Sequence of chain 1.CB:
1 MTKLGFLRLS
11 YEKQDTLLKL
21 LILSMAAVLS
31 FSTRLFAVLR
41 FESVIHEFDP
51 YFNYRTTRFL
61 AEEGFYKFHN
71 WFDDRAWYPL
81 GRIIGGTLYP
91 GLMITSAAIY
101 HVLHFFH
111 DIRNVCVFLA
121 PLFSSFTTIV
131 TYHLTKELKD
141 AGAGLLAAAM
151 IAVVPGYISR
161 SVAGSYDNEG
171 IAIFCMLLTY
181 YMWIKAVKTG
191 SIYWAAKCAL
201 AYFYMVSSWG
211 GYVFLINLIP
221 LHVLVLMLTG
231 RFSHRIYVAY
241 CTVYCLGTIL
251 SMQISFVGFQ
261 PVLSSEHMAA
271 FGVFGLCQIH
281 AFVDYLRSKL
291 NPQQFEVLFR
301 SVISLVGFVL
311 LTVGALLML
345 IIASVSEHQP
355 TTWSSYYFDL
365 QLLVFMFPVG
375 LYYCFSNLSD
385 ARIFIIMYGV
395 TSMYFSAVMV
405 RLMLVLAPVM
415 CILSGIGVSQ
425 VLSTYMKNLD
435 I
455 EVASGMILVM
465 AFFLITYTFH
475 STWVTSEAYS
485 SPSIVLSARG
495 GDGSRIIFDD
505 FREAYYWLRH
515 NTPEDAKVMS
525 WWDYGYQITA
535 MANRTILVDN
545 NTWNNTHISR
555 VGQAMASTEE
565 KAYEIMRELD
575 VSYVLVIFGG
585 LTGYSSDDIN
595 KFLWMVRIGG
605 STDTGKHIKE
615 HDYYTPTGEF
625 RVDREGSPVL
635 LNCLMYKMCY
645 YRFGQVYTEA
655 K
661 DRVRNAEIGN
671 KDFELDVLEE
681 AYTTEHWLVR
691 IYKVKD

Binding-site contacts:
Ligand atom C06 contacts residue PHE399 of chain 1.CB at 3.3 Å (hydrophobic).
Ligand atom C05 contacts residue PHE214 of chain 1.CB at 2.1 Å (hydrophobic).
Ligand atom O27 contacts residue ASN168 of chain 1.CB at 2.7 Å (h-bond).
Ligand atom C05 contacts residue THR395 of chain 1.CB at 3.4 Å.
Ligand atom O38 contacts residue THR87 of chain 1.CB at 2.8 Å.
Ligand atom C09 contacts residue ASN217 of chain 1.CB at 2.7 Å.
Ligand atom C16 contacts residue GLY210 of chain 1.CB at 2.5 Å.
Ligand atom C01 contacts residue PHE399 of chain 1.CB at 2.8 Å (hydrophobic).
Ligand atom C03 contacts residue PHE399 of chain 1.CB at 1.8 Å (hydrophobic).
Ligand atom C01 contacts residue THR395 of chain 1.CB at 2.7 Å.
Ligand atom C09 contacts residue PHE399 of chain 1.CB at 3.3 Å (hydrophobic).
Ligand atom C17 contacts residue GLY210 of chain 1.CB at 3.1 Å.
Ligand atom N40 contacts residue ASN168 of chain 1.CB at 3.3 Å (h-bond).
Ligand atom C07 contacts residue ASN217 of chain 1.CB at 2.0 Å.
Ligand atom C06 contacts residue ASN217 of chain 1.CB at 3.3 Å.
Ligand atom C04 contacts residue THR395 of chain 1.CB at 3.0 Å.
Ligand atom C03 contacts residue THR395 of chain 1.CB at 3.4 Å.
Ligand atom C02 contacts residue PHE399 of chain 1.CB at 1.5 Å (hydrophobic).
Ligand atom O25 contacts residue TRP209 of chain 1.CB at 3.0 Å (h-bond).
Ligand atom P26 contacts residue ASN168 of chain 1.CB at 2.8 Å.
Ligand atom C07 contacts residue PHE399 of chain 1.CB at 3.3 Å (hydrophobic).
Ligand atom C02 contacts residue THR395 of chain 1.CB at 2.7 Å.
Ligand atom C18 contacts residue LEU406 of chain 1.CB at 3.4 Å (hydrophobic).
Ligand atom O36 contacts residue LEU88 of chain 1.CB at 3.3 Å.
Ligand atom O21 contacts residue TRP209 of chain 1.CB at 3.2 Å (h-bond).
Ligand atom C10 contacts residue PHE399 of chain 1.CB at 3.2 Å (hydrophobic).
Ligand atom C08 contacts residue ASN217 of chain 1.CB at 0.8 Å.
Ligand atom O27 contacts residue TRP209 of chain 1.CB at 2.5 Å (h-bond).
Ligand atom C05 contacts residue PHE399 of chain 1.CB at 2.8 Å (hydrophobic).
Ligand atom C20 contacts residue TRP209 of chain 1.CB at 3.2 Å (hydrophobic).
Ligand atom P26 contacts residue TRP209 of chain 1.CB at 3.3 Å.
Ligand atom O38 contacts residue LEU88 of chain 1.CB at 2.8 Å (h-bond).
Ligand atom C06 contacts residue PHE214 of chain 1.CB at 2.4 Å (hydrophobic).
Ligand atom C04 contacts residue PHE214 of chain 1.CB at 3.0 Å (hydrophobic).
Ligand atom C04 contacts residue PHE399 of chain 1.CB at 1.5 Å (hydrophobic).
Ligand atom C18 contacts residue TRP209 of chain 1.CB at 1.6 Å (hydrophobic).
Ligand atom C30 contacts residue ASN168 of chain 1.CB at 3.2 Å.
Ligand atom C19 contacts residue TRP209 of chain 1.CB at 2.0 Å (hydrophobic).
Ligand atom C29 contacts residue ASN168 of chain 1.CB at 1.9 Å.
Ligand atom C17 contacts residue TRP209 of chain 1.CB at 2.3 Å (hydrophobic).

A small-molecule ligand and the protein it binds are described below.
Small molecule (SMILES): CC(=O)N[C@@H]1[C@@H](O)[C@H](O)[C@@H](CO)O[C@@H]1CP(=O)(O)OP(=O)(O)OC/C=C(/C)CC/C=C(/C)CC/C=C(/C)CCC=C(C)C